Binding-site contacts:
Ligand atom C5 contacts residue GLN582 of chain 1.B at 4.4 Å.
Ligand atom C4 contacts residue GLN582 of chain 1.B at 4.0 Å.
Ligand atom C6 contacts residue ASN333 of chain 1.B at 4.5 Å.
Ligand atom O5 contacts residue ASN333 of chain 1.B at 2.4 Å (h-bond).
Ligand atom C4 contacts residue ASN333 of chain 1.B at 4.2 Å.
Ligand atom O6 contacts residue ASN333 of chain 1.B at 3.9 Å.
Ligand atom C1 contacts residue ASN333 of chain 1.B at 1.4 Å.
Ligand atom O7 contacts residue GLN582 of chain 1.B at 3.8 Å.
Ligand atom C2 contacts residue ASN333 of chain 1.B at 2.4 Å.
Ligand atom C7 contacts residue ASN333 of chain 1.B at 3.1 Å.
Ligand atom O5 contacts residue GLN582 of chain 1.B at 4.3 Å.
Ligand atom N2 contacts residue ASN333 of chain 1.B at 2.9 Å (h-bond).
Ligand atom C6 contacts residue GLN582 of chain 1.B at 4.1 Å.
Ligand atom C3 contacts residue ASN333 of chain 1.B at 3.8 Å.
Ligand atom O7 contacts residue ASN333 of chain 1.B at 3.0 Å (h-bond).
Ligand atom C5 contacts residue ASN333 of chain 1.B at 3.7 Å.
Ligand atom C8 contacts residue ASN333 of chain 1.B at 4.3 Å.

A protein and the small-molecule ligand that binds it are described below.
Small molecule (SMILES): CC(=O)N[C@@H]1[C@@H](O)[C@H](O)[C@@H](CO)O[C@H]1O

Sequence of chain 1.B:
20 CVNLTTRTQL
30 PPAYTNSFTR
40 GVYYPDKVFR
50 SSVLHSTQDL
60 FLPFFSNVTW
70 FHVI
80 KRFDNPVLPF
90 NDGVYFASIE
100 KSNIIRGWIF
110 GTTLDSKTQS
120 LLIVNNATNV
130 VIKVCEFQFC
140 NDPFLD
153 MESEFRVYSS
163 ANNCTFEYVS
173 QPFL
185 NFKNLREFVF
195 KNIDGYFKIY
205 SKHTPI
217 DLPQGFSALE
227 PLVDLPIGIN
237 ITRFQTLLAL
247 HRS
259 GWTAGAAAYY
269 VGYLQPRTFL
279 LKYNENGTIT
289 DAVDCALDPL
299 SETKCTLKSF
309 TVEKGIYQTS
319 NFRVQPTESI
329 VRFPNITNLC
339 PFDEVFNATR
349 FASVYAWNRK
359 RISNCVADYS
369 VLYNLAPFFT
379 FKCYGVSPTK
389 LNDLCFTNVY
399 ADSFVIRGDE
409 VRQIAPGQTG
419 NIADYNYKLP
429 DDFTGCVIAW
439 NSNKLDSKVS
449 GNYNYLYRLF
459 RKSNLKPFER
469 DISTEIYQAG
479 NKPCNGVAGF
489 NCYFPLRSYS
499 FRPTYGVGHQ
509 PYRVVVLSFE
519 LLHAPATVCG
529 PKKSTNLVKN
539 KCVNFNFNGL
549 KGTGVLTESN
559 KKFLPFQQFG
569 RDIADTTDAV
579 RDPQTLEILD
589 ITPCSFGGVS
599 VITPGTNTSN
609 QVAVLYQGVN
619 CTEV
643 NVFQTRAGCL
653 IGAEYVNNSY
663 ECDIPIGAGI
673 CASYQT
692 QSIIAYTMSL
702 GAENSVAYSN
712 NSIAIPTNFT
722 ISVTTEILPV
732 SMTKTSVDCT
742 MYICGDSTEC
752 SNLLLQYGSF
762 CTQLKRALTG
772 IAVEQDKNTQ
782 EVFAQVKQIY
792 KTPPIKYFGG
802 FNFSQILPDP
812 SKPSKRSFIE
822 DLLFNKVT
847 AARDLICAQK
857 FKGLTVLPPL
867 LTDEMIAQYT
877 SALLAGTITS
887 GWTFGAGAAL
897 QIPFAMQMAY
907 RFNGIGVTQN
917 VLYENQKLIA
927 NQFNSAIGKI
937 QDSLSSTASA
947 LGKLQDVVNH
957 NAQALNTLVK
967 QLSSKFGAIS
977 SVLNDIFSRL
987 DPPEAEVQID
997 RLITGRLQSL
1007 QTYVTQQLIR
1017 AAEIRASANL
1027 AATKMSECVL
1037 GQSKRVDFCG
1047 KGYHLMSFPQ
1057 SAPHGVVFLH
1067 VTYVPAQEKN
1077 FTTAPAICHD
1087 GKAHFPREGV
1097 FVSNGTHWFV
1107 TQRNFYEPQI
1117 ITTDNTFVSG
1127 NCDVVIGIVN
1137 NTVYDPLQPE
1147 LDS